Binding-site contacts:
Ligand atom C9 contacts residue HIS53 of chain 14.A at 4.0 Å.
Ligand atom C1 contacts residue HIS53 of chain 14.A at 4.4 Å.
Ligand atom C6 contacts residue HIS52 of chain 14.A at 3.6 Å.
Ligand atom C5 contacts residue HIS53 of chain 14.A at 3.7 Å.
Ligand atom O2' contacts residue HIS52 of chain 14.A at 2.7 Å (h-bond).
Ligand atom C5' contacts residue CYS49 of chain 14.A at 3.8 Å (hydrophobic).
Ligand atom O2S contacts residue HIS56 of chain 14.A at 4.4 Å.
Ligand atom C1' contacts residue CYS49 of chain 14.A at 1.8 Å (hydrophobic).
Ligand atom C4' contacts residue CYS49 of chain 14.A at 4.5 Å (hydrophobic).
Ligand atom C6 contacts residue HIS53 of chain 14.A at 3.8 Å.
Ligand atom C5' contacts residue HIS53 of chain 14.A at 4.2 Å.
Ligand atom C2' contacts residue HIS52 of chain 14.A at 3.9 Å.
Ligand atom N6' contacts residue HIS53 of chain 14.A at 3.8 Å.
Ligand atom O2' contacts residue CYS49 of chain 14.A at 3.9 Å.
Ligand atom C7 contacts residue HIS56 of chain 14.A at 3.8 Å.
Ligand atom C2' contacts residue CYS49 of chain 14.A at 2.8 Å (hydrophobic).
Ligand atom C7 contacts residue HIS52 of chain 14.A at 3.6 Å.
Ligand atom C10 contacts residue HIS53 of chain 14.A at 3.4 Å.
Ligand atom O3S contacts residue HIS56 of chain 14.A at 3.4 Å.
Ligand atom C7 contacts residue HIS53 of chain 14.A at 4.2 Å.
Ligand atom C2 contacts residue HIS53 of chain 14.A at 4.4 Å.
Ligand atom C4 contacts residue HIS53 of chain 14.A at 3.5 Å.
Ligand atom C3 contacts residue HIS53 of chain 14.A at 4.0 Å.
Ligand atom N3' contacts residue CYS49 of chain 14.A at 3.1 Å (h-bond).
Ligand atom C8 contacts residue HIS56 of chain 14.A at 3.9 Å.

A small-molecule ligand and the protein it binds are described below.
Small molecule (SMILES): CC(=O)NCCNc1cccc2c(S(=O)(=O)O)cccc12

Sequence of chain 14.A:
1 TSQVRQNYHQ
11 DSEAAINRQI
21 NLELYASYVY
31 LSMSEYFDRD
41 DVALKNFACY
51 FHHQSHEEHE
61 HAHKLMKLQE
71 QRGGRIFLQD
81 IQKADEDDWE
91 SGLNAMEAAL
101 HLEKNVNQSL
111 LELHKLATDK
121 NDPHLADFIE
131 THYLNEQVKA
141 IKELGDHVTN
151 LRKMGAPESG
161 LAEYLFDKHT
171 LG